Sequence of chain 1.A:
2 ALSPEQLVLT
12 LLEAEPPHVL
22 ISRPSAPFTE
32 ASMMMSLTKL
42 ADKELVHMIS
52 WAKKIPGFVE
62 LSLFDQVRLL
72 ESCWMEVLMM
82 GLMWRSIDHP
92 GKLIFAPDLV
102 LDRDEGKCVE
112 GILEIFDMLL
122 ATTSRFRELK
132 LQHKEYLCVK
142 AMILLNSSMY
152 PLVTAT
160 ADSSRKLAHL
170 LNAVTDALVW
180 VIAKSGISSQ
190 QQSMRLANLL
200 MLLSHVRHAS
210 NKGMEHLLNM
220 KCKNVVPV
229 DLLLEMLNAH

This small molecule binds to this protein.
Small molecule (SMILES): C[C@]12CC[C@@H]3c4ccc(O)cc4CC[C@H]3[C@@H]1CC[C@@H]2O

Binding-site contacts:
Ligand atom C17 contacts residue MET35 of chain 1.A at 4.2 Å (hydrophobic).
Ligand atom C18 contacts residue GLY212 of chain 1.A at 4.0 Å.
Ligand atom C3 contacts residue PHE96 of chain 1.A at 4.2 Å (hydrophobic).
Ligand atom C2 contacts residue LEU41 of chain 1.A at 4.0 Å (hydrophobic).
Ligand atom C18 contacts residue MET76 of chain 1.A at 3.5 Å (hydrophobic).
Ligand atom C2 contacts residue ALA42 of chain 1.A at 4.2 Å (hydrophobic).
Ligand atom C6 contacts residue LEU83 of chain 1.A at 4.0 Å (hydrophobic).
Ligand atom C16 contacts residue ILE113 of chain 1.A at 4.1 Å (hydrophobic).
Ligand atom C17 contacts residue ILE113 of chain 1.A at 4.0 Å (hydrophobic).
Ligand atom C17 contacts residue HIS215 of chain 1.A at 3.6 Å.
Ligand atom O17 contacts residue LEU216 of chain 1.A at 3.5 Å.
Ligand atom C1 contacts residue PHE96 of chain 1.A at 4.1 Å (hydrophobic).
Ligand atom C16 contacts residue HIS215 of chain 1.A at 3.5 Å.
Ligand atom C18 contacts residue LEU216 of chain 1.A at 4.0 Å (hydrophobic).
Ligand atom C2 contacts residue PHE96 of chain 1.A at 4.1 Å (hydrophobic).
Ligand atom C1 contacts residue LEU38 of chain 1.A at 3.7 Å (hydrophobic).
Ligand atom O17 contacts residue GLY212 of chain 1.A at 4.1 Å.
Ligand atom C6 contacts residue MET80 of chain 1.A at 3.9 Å (hydrophobic).
Ligand atom C15 contacts residue GLY212 of chain 1.A at 4.2 Å.
Ligand atom C16 contacts residue ILE116 of chain 1.A at 4.0 Å (hydrophobic).
Ligand atom C3 contacts residue LEU79 of chain 1.A at 4.2 Å (hydrophobic).
Ligand atom O17 contacts residue MET35 of chain 1.A at 3.5 Å.
Ligand atom O3 contacts residue GLU45 of chain 1.A at 2.6 Å (salt-bridge).
Ligand atom C15 contacts residue ILE116 of chain 1.A at 4.1 Å (hydrophobic).
Ligand atom C10 contacts residue PHE96 of chain 1.A at 3.8 Å (hydrophobic).
Ligand atom C3 contacts residue GLU45 of chain 1.A at 3.3 Å.
Ligand atom C12 contacts residue LEU38 of chain 1.A at 4.0 Å (hydrophobic).
Ligand atom C1 contacts residue ALA42 of chain 1.A at 4.0 Å (hydrophobic).
Ligand atom C4 contacts residue LEU83 of chain 1.A at 4.1 Å (hydrophobic).
Ligand atom C11 contacts residue LEU38 of chain 1.A at 4.0 Å (hydrophobic).
Ligand atom O3 contacts residue LEU79 of chain 1.A at 3.8 Å.
Ligand atom C4 contacts residue LEU79 of chain 1.A at 3.9 Å (hydrophobic).
Ligand atom C5 contacts residue PHE96 of chain 1.A at 3.8 Å (hydrophobic).
Ligand atom C7 contacts residue LEU120 of chain 1.A at 4.1 Å (hydrophobic).
Ligand atom O17 contacts residue HIS215 of chain 1.A at 3.0 Å (h-bond).
Ligand atom O3 contacts residue ARG86 of chain 1.A at 3.3 Å (salt-bridge).
Ligand atom C4 contacts residue PHE96 of chain 1.A at 4.0 Å (hydrophobic).
Ligand atom C16 contacts residue GLY212 of chain 1.A at 3.9 Å.
Ligand atom C2 contacts residue GLU45 of chain 1.A at 3.3 Å.
Ligand atom C7 contacts residue PHE96 of chain 1.A at 4.2 Å (hydrophobic).